The small molecule below binds the protein below.
Small molecule (SMILES): Nc1nc2c(ncn2[C@@H]2O[C@H](CO[P](=O)(O)O[P](=O)(O)NP(=O)(O)O)[C@@H](O)[C@H]2O)c(=O)[nH]1

Binding-site contacts:
Ligand atom O2G contacts residue MG1 of chain 1.J at 1.9 Å.
Ligand atom C2' contacts residue VAL47 of chain 1.B at 3.4 Å (hydrophobic).
Ligand atom O6 contacts residue ALA164 of chain 1.B at 2.8 Å (h-bond).
Ligand atom O1B contacts residue MG1 of chain 1.J at 2.0 Å.
Ligand atom O6 contacts residue SER163 of chain 1.B at 3.4 Å.
Ligand atom O3A contacts residue GLY33 of chain 1.B at 3.3 Å (h-bond).
Ligand atom N1 contacts residue ASP137 of chain 1.B at 2.9 Å (salt-bridge).
Ligand atom O2B contacts residue GLY33 of chain 1.B at 3.1 Å (h-bond).
Ligand atom N2 contacts residue LEU138 of chain 1.B at 3.4 Å.
Ligand atom O3' contacts residue ASP48 of chain 1.B at 2.7 Å (salt-bridge).
Ligand atom C6 contacts residue LYS135 of chain 1.B at 3.6 Å.
Ligand atom O2B contacts residue GLY31 of chain 1.B at 3.5 Å (h-bond).
Ligand atom O6 contacts residue ASN134 of chain 1.B at 3.3 Å (h-bond).
Ligand atom O3G contacts residue PRO52 of chain 1.B at 3.5 Å.
Ligand atom N7 contacts residue ASN134 of chain 1.B at 3.1 Å (h-bond).
Ligand atom C8 contacts residue ALA36 of chain 1.B at 3.5 Å (hydrophobic).
Ligand atom O6 contacts residue LYS135 of chain 1.B at 3.2 Å.
Ligand atom O2' contacts residue ASP48 of chain 1.B at 3.2 Å (salt-bridge).
Ligand atom PB contacts residue MG1 of chain 1.J at 3.2 Å.
Ligand atom O3A contacts residue GLY31 of chain 1.B at 3.5 Å.
Ligand atom O2G contacts residue THR53 of chain 1.B at 3.0 Å (h-bond).
Ligand atom O2' contacts residue PHE46 of chain 1.B at 3.5 Å.
Ligand atom O2' contacts residue VAL47 of chain 1.B at 2.4 Å (h-bond).
Ligand atom N2 contacts residue ASP137 of chain 1.B at 2.9 Å (salt-bridge).
Ligand atom O1G contacts residue GLY30 of chain 1.B at 3.4 Å.
Ligand atom O2B contacts residue LYS34 of chain 1.B at 2.9 Å (salt-bridge).
Ligand atom N3B contacts residue MG1 of chain 1.J at 3.5 Å.
Ligand atom O1A contacts residue ALA36 of chain 1.B at 2.9 Å (h-bond).
Ligand atom N3B contacts residue GLY31 of chain 1.B at 2.9 Å (h-bond).
Ligand atom O2B contacts residue VAL32 of chain 1.B at 3.3 Å (h-bond).
Ligand atom O1G contacts residue LYS34 of chain 1.B at 2.9 Å (salt-bridge).
Ligand atom O1B contacts residue SER35 of chain 1.B at 3.1 Å (h-bond).
Ligand atom O2A contacts residue TYR50 of chain 1.B at 3.5 Å.
Ligand atom O1A contacts residue GLY33 of chain 1.B at 3.4 Å.
Ligand atom O1G contacts residue GLY78 of chain 1.B at 2.6 Å (h-bond).
Ligand atom PG contacts residue MG1 of chain 1.J at 3.2 Å.
Ligand atom O3G contacts residue TYR50 of chain 1.B at 3.5 Å.
Ligand atom O1A contacts residue SER35 of chain 1.B at 3.4 Å (h-bond).
Ligand atom O4' contacts residue LYS135 of chain 1.B at 3.3 Å (salt-bridge).
Ligand atom C5' contacts residue GLY31 of chain 1.B at 3.5 Å.

Sequence of chain 1.B:
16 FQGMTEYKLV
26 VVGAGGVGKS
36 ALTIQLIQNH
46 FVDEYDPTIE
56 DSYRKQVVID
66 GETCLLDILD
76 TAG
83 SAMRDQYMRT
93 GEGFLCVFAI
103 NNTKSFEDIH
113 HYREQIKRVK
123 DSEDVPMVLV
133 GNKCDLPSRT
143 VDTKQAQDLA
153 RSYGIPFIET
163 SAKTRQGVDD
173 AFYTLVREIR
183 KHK